Sequence of chain 1.B:
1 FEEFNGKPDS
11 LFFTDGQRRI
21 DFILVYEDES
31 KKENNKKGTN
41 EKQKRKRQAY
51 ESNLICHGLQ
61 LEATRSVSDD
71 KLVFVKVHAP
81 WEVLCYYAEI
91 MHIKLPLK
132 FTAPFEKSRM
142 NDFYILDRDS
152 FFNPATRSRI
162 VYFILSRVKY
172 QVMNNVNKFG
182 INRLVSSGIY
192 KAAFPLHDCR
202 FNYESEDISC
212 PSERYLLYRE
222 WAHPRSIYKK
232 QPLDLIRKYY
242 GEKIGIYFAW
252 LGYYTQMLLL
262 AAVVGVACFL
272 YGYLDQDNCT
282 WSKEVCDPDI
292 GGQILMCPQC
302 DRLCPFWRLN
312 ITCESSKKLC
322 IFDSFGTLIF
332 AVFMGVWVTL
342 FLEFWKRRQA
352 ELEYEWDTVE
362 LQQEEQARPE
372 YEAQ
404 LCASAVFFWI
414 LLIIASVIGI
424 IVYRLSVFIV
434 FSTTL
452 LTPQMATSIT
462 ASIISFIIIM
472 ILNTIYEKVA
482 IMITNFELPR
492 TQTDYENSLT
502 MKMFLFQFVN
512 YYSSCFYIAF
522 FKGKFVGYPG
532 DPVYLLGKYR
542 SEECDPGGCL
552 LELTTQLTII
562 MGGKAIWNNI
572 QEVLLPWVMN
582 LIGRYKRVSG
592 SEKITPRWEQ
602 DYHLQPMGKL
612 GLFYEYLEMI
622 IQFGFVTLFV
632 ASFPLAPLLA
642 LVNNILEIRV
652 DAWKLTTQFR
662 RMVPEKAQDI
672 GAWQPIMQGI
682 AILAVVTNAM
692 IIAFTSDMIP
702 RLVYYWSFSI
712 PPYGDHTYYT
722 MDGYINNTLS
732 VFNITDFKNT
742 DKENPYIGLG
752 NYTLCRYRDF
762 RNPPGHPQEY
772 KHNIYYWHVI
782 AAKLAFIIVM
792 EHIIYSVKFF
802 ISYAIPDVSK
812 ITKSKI

This protein binds this small molecule.
Small molecule (SMILES): CC(=O)N[C@@H]1[C@@H](O)[C@H](O)[C@@H](CO)O[C@H]1O

Binding-site contacts:
Ligand atom C8 contacts residue ARG757 of chain 1.B at 4.1 Å.
Ligand atom N2 contacts residue ASN727 of chain 1.B at 4.0 Å.
Ligand atom C7 contacts residue ASN727 of chain 1.B at 3.8 Å.
Ligand atom C8 contacts residue VAL732 of chain 1.B at 3.6 Å (hydrophobic).
Ligand atom C1 contacts residue ASN727 of chain 1.B at 2.4 Å.
Ligand atom C5 contacts residue ASN727 of chain 1.B at 4.3 Å.
Ligand atom C7 contacts residue ARG757 of chain 1.B at 3.8 Å.
Ligand atom O7 contacts residue ARG757 of chain 1.B at 2.8 Å (salt-bridge).
Ligand atom C2 contacts residue ASN727 of chain 1.B at 3.5 Å.
Ligand atom O7 contacts residue ASN727 of chain 1.B at 3.2 Å (h-bond).
Ligand atom O5 contacts residue ASN727 of chain 1.B at 2.9 Å (h-bond).